Binding-site contacts:
Ligand atom C2 contacts residue ASN154 of chain 43.A at 2.5 Å.
Ligand atom N2 contacts residue ASN154 of chain 43.A at 3.0 Å (h-bond).
Ligand atom C7 contacts residue ASN154 of chain 43.A at 3.0 Å.
Ligand atom O3 contacts residue THR160 of chain 43.A at 4.3 Å.
Ligand atom C1 contacts residue ASN154 of chain 43.A at 1.6 Å.
Ligand atom C2 contacts residue THR160 of chain 43.A at 2.7 Å.
Ligand atom C6 contacts residue THR160 of chain 43.A at 3.7 Å.
Ligand atom C3 contacts residue ASN154 of chain 43.A at 3.9 Å.
Ligand atom O7 contacts residue THR160 of chain 43.A at 2.5 Å.
Ligand atom O5 contacts residue THR160 of chain 43.A at 3.2 Å.
Ligand atom O7 contacts residue ASP161 of chain 43.A at 3.7 Å.
Ligand atom O5 contacts residue ASN154 of chain 43.A at 2.4 Å (h-bond).
Ligand atom C8 contacts residue ILE152 of chain 43.A at 4.3 Å (hydrophobic).
Ligand atom C5 contacts residue THR160 of chain 43.A at 3.7 Å.
Ligand atom C3 contacts residue THR160 of chain 43.A at 3.9 Å.
Ligand atom O6 contacts residue HIS158 of chain 43.A at 3.4 Å (h-bond).
Ligand atom C4 contacts residue THR160 of chain 43.A at 3.6 Å.
Ligand atom C5 contacts residue ASN154 of chain 43.A at 3.8 Å.
Ligand atom C8 contacts residue ASN154 of chain 43.A at 4.1 Å.
Ligand atom C4 contacts residue ASN154 of chain 43.A at 4.3 Å.
Ligand atom O5 contacts residue HIS158 of chain 43.A at 3.8 Å.
Ligand atom C7 contacts residue THR160 of chain 43.A at 3.4 Å.
Ligand atom C8 contacts residue VAL153 of chain 43.A at 4.4 Å (hydrophobic).
Ligand atom N2 contacts residue THR160 of chain 43.A at 3.5 Å.
Ligand atom C1 contacts residue THR160 of chain 43.A at 3.0 Å.
Ligand atom C6 contacts residue HIS158 of chain 43.A at 4.0 Å.
Ligand atom O7 contacts residue ASN154 of chain 43.A at 2.7 Å (h-bond).

Sequence of chain 43.A:
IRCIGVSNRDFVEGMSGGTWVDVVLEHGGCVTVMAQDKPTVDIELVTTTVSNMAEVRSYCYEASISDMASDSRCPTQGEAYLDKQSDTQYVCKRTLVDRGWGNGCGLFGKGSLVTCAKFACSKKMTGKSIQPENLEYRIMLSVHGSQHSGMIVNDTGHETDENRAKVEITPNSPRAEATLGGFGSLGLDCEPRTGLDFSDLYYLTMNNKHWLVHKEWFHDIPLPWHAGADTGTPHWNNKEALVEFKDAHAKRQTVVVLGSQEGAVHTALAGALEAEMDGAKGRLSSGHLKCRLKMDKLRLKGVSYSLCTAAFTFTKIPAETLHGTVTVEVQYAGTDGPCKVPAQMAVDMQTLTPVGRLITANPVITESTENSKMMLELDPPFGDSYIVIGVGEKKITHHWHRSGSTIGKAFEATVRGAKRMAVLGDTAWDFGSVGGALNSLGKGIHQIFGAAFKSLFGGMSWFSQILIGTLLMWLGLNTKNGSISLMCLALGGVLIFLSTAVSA

A protein and the small-molecule ligand that binds it are described below.
Small molecule (SMILES): CC(=O)N[C@@H]1[C@@H](O)[C@H](O)[C@@H](CO)O[C@H]1O